The small molecule below binds the protein below.
Small molecule (SMILES): COc1cccc(C(=O)c2nonc2N)c1

Binding-site contacts:
Ligand atom C1 contacts residue ARG177 of chain 2.A at 3.4 Å.
Ligand atom C11 contacts residue LEU103 of chain 2.A at 3.8 Å (hydrophobic).
Ligand atom C9 contacts residue PHE337 of chain 2.A at 3.7 Å (hydrophobic).
Ligand atom O13 contacts residue VAL168 of chain 2.A at 3.6 Å.
Ligand atom C8 contacts residue PHE339 of chain 2.A at 3.3 Å (hydrophobic).
Ligand atom C6 contacts residue LYS96 of chain 2.A at 3.6 Å.
Ligand atom C7 contacts residue PHE339 of chain 2.A at 3.7 Å (hydrophobic).
Ligand atom C5 contacts residue LYS96 of chain 2.A at 3.5 Å.
Ligand atom O10 contacts residue MET338 of chain 2.A at 3.1 Å (h-bond).
Ligand atom N12 contacts residue LYS96 of chain 2.A at 3.3 Å.
Ligand atom O2 contacts residue ALA98 of chain 2.A at 3.4 Å.
Ligand atom O2 contacts residue PHE46 of chain 2.A at 3.7 Å.
Ligand atom C4 contacts residue ALA101 of chain 2.A at 3.8 Å (hydrophobic).
Ligand atom C6 contacts residue LEU103 of chain 2.A at 3.6 Å (hydrophobic).
Ligand atom C15 contacts residue VAL168 of chain 2.A at 3.5 Å (hydrophobic).
Ligand atom C5 contacts residue LEU103 of chain 2.A at 3.7 Å (hydrophobic).
Ligand atom N16 contacts residue LEU167 of chain 2.A at 4.0 Å.
Ligand atom C8 contacts residue PHE46 of chain 2.A at 4.0 Å (hydrophobic).
Ligand atom N14 contacts residue VAL168 of chain 2.A at 2.8 Å (h-bond).
Ligand atom N16 contacts residue MET338 of chain 2.A at 2.9 Å (h-bond).
Ligand atom C3 contacts residue PHE337 of chain 2.A at 3.8 Å (hydrophobic).
Ligand atom N14 contacts residue LEU167 of chain 2.A at 3.5 Å.
Ligand atom C15 contacts residue MET338 of chain 2.A at 4.0 Å (hydrophobic).
Ligand atom O2 contacts residue ARG177 of chain 2.A at 4.0 Å.
Ligand atom O10 contacts residue PHE337 of chain 2.A at 3.4 Å.
Ligand atom C5 contacts residue PHE46 of chain 2.A at 4.0 Å (hydrophobic).
Ligand atom C7 contacts residue PHE337 of chain 2.A at 3.5 Å (hydrophobic).
Ligand atom N16 contacts residue VAL173 of chain 2.A at 3.9 Å.
Ligand atom C4 contacts residue ALA98 of chain 2.A at 3.7 Å (hydrophobic).
Ligand atom N16 contacts residue VAL168 of chain 2.A at 2.9 Å (h-bond).
Ligand atom C8 contacts residue PHE337 of chain 2.A at 3.3 Å (hydrophobic).
Ligand atom C3 contacts residue PHE46 of chain 2.A at 3.6 Å (hydrophobic).
Ligand atom O10 contacts residue PHE339 of chain 2.A at 3.0 Å.
Ligand atom C9 contacts residue PHE339 of chain 2.A at 3.6 Å (hydrophobic).
Ligand atom C4 contacts residue PHE46 of chain 2.A at 3.6 Å (hydrophobic).
Ligand atom O2 contacts residue ALA101 of chain 2.A at 3.7 Å.
Ligand atom C15 contacts residue LEU167 of chain 2.A at 3.8 Å (hydrophobic).
Ligand atom N12 contacts residue LEU103 of chain 2.A at 3.8 Å.
Ligand atom C3 contacts residue ALA98 of chain 2.A at 3.9 Å (hydrophobic).
Ligand atom O13 contacts residue LYS96 of chain 2.A at 3.2 Å.

Sequence of chain 2.A:
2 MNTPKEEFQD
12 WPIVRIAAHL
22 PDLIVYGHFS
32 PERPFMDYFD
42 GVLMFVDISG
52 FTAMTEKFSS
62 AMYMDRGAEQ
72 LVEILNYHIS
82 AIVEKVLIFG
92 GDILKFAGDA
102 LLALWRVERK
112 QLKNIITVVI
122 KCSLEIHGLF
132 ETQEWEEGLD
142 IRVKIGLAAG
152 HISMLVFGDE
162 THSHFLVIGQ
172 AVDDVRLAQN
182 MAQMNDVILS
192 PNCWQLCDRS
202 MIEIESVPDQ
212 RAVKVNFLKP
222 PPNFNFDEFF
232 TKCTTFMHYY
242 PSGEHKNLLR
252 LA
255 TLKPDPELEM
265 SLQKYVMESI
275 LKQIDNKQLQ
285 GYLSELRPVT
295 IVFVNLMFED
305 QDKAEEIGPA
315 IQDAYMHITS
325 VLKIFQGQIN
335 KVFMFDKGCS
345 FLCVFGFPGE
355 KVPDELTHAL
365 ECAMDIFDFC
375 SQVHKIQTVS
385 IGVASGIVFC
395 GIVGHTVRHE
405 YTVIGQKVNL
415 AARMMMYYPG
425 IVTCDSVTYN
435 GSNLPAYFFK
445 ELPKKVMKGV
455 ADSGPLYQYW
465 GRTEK